Binding-site contacts:
Ligand atom O3P contacts residue THR55 of chain 3.C at 2.8 Å (h-bond).
Ligand atom O2 contacts residue HIS134 of chain 3.C at 3.4 Å.
Ligand atom C1 contacts residue LEU267 of chain 3.C at 3.5 Å (hydrophobic).
Ligand atom C1P contacts residue ARG54 of chain 3.C at 3.3 Å.
Ligand atom O2P contacts residue ARG54 of chain 3.C at 2.9 Å (salt-bridge).
Ligand atom O2 contacts residue ARG167 of chain 3.C at 2.7 Å (salt-bridge).
Ligand atom C2 contacts residue LEU267 of chain 3.C at 3.7 Å (hydrophobic).
Ligand atom O1P contacts residue SER80 of chain 2.C at 3.1 Å (h-bond).
Ligand atom O1P contacts residue ARG105 of chain 3.C at 2.9 Å (salt-bridge).
Ligand atom P contacts residue ARG105 of chain 3.C at 3.7 Å.
Ligand atom O4 contacts residue LYS84 of chain 2.C at 2.8 Å (salt-bridge).
Ligand atom O5 contacts residue ARG229 of chain 3.C at 2.8 Å (salt-bridge).
Ligand atom O3 contacts residue ARG105 of chain 3.C at 3.4 Å (salt-bridge).
Ligand atom O3 contacts residue ARG167 of chain 3.C at 2.8 Å (salt-bridge).
Ligand atom O3P contacts residue SER52 of chain 3.C at 2.6 Å (h-bond).
Ligand atom C4 contacts residue ARG167 of chain 3.C at 3.5 Å.
Ligand atom O4 contacts residue ARG229 of chain 3.C at 2.9 Å (salt-bridge).
Ligand atom C3 contacts residue THR168 of chain 3.C at 3.7 Å.
Ligand atom O1 contacts residue HIS134 of chain 3.C at 2.8 Å (h-bond).
Ligand atom O3P contacts residue ARG105 of chain 3.C at 3.3 Å (salt-bridge).
Ligand atom P contacts residue THR53 of chain 3.C at 3.6 Å.
Ligand atom O3P contacts residue THR53 of chain 3.C at 3.6 Å (h-bond).
Ligand atom C5 contacts residue GLN231 of chain 3.C at 3.5 Å.
Ligand atom O1P contacts residue LYS84 of chain 2.C at 3.0 Å (salt-bridge).
Ligand atom O5 contacts residue GLN231 of chain 3.C at 2.9 Å (h-bond).
Ligand atom O1 contacts residue THR55 of chain 3.C at 3.0 Å (h-bond).
Ligand atom O1 contacts residue ARG105 of chain 3.C at 2.8 Å (salt-bridge).
Ligand atom C2 contacts residue THR168 of chain 3.C at 3.7 Å.
Ligand atom N2 contacts residue LEU267 of chain 3.C at 2.8 Å (h-bond).
Ligand atom C1P contacts residue LEU267 of chain 3.C at 3.3 Å (hydrophobic).
Ligand atom O3P contacts residue ARG54 of chain 3.C at 3.5 Å (salt-bridge).
Ligand atom O3 contacts residue LYS84 of chain 2.C at 3.1 Å (salt-bridge).
Ligand atom C5 contacts residue LEU267 of chain 3.C at 3.6 Å (hydrophobic).
Ligand atom O2P contacts residue SER80 of chain 2.C at 3.0 Å (h-bond).
Ligand atom P contacts residue SER80 of chain 2.C at 3.6 Å.
Ligand atom P contacts residue ARG54 of chain 3.C at 3.8 Å.
Ligand atom C4 contacts residue HIS134 of chain 3.C at 3.7 Å.
Ligand atom C5 contacts residue ARG229 of chain 3.C at 3.5 Å.
Ligand atom O2P contacts residue THR53 of chain 3.C at 2.9 Å (h-bond).
Ligand atom C3 contacts residue LEU267 of chain 3.C at 3.6 Å (hydrophobic).

Sequence of chain 2.C:
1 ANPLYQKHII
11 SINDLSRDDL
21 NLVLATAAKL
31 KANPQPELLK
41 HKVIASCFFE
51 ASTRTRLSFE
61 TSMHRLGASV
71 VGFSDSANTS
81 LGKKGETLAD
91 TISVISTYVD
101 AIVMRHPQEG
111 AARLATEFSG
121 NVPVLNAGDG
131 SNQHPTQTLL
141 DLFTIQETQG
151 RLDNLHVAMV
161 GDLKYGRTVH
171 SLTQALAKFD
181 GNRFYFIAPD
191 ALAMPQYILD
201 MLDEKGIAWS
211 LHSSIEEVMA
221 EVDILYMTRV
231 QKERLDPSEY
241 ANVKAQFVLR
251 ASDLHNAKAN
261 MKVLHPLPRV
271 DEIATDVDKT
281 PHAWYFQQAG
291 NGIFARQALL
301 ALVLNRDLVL

A small-molecule ligand and the protein it binds are described below.
Small molecule (SMILES): O=C(O)C[C@H](NC(=O)CP(=O)(O)O)C(=O)O

Sequence of chain 3.C:
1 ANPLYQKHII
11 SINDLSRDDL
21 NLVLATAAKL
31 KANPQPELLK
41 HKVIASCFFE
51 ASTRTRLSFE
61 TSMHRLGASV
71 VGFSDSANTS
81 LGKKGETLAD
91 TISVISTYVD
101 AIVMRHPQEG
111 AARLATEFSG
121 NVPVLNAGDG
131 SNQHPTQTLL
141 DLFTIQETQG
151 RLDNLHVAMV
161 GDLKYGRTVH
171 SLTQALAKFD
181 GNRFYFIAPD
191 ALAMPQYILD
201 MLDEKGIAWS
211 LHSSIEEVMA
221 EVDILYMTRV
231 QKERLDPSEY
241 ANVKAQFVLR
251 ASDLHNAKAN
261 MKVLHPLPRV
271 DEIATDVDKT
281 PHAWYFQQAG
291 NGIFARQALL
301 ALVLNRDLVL